Sequence of chain 1.A:
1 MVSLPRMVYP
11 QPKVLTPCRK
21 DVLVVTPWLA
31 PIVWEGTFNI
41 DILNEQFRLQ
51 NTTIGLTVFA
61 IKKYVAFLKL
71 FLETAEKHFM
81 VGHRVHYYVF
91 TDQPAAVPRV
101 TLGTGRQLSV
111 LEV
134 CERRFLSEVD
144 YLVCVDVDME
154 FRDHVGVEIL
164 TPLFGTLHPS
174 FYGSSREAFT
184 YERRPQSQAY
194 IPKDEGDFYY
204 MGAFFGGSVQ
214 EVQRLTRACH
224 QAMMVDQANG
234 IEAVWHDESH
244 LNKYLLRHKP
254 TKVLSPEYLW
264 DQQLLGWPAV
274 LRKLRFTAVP

Binding-site contacts:
Ligand atom C2' contacts residue SER173 of chain 1.A at 4.2 Å.
Ligand atom O1 contacts residue HIS171 of chain 1.A at 3.6 Å.
Ligand atom O2 contacts residue MET204 of chain 1.A at 3.1 Å.
Ligand atom C6' contacts residue TRP263 of chain 1.A at 4.3 Å (hydrophobic).
Ligand atom C5 contacts residue GLU241 of chain 1.A at 3.9 Å.
Ligand atom C5' contacts residue PRO172 of chain 1.A at 4.3 Å (hydrophobic).
Ligand atom C2 contacts residue HIS171 of chain 1.A at 4.2 Å.
Ligand atom C4 contacts residue TRP238 of chain 1.A at 3.6 Å (hydrophobic).
Ligand atom C6 contacts residue PHE174 of chain 1.A at 4.2 Å (hydrophobic).
Ligand atom C4 contacts residue HIS171 of chain 1.A at 4.0 Å.
Ligand atom N3 contacts residue TRP238 of chain 1.A at 4.0 Å.
Ligand atom C4' contacts residue SER173 of chain 1.A at 4.2 Å.
Ligand atom C2 contacts residue MET204 of chain 1.A at 4.0 Å (hydrophobic).
Ligand atom C2 contacts residue MET204 of chain 1.A at 4.1 Å (hydrophobic).
Ligand atom C6' contacts residue ASP264 of chain 1.A at 3.8 Å.
Ligand atom C3 contacts residue TRP238 of chain 1.A at 3.5 Å (hydrophobic).
Ligand atom C3' contacts residue HIS171 of chain 1.A at 4.0 Å.
Ligand atom C6 contacts residue HIS171 of chain 1.A at 4.0 Å.
Ligand atom O4 contacts residue GLU241 of chain 1.A at 2.6 Å (salt-bridge).
Ligand atom C1 contacts residue HIS171 of chain 1.A at 4.0 Å.
Ligand atom C4' contacts residue PRO172 of chain 1.A at 4.2 Å (hydrophobic).
Ligand atom O4 contacts residue MET204 of chain 1.A at 3.9 Å.
Ligand atom O6 contacts residue THR183 of chain 1.A at 2.9 Å (h-bond).
Ligand atom C4' contacts residue LEU267 of chain 1.A at 4.3 Å (hydrophobic).
Ligand atom C5 contacts residue HIS171 of chain 1.A at 3.9 Å.
Ligand atom O6 contacts residue TRP238 of chain 1.A at 3.5 Å (h-bond).
Ligand atom C1 contacts residue MET204 of chain 1.A at 4.2 Å (hydrophobic).
Ligand atom C3' contacts residue SER173 of chain 1.A at 3.1 Å.
Ligand atom O4 contacts residue HIS171 of chain 1.A at 3.0 Å.
Ligand atom C5' contacts residue MET204 of chain 1.A at 4.0 Å (hydrophobic).
Ligand atom C6 contacts residue TRP238 of chain 1.A at 3.4 Å (hydrophobic).
Ligand atom C5 contacts residue TRP238 of chain 1.A at 3.5 Å (hydrophobic).
Ligand atom O6 contacts residue PHE174 of chain 1.A at 3.4 Å.
Ligand atom C6' contacts residue PRO172 of chain 1.A at 3.9 Å (hydrophobic).
Ligand atom C6 contacts residue GLU241 of chain 1.A at 3.5 Å.
Ligand atom C1' contacts residue SER173 of chain 1.A at 4.2 Å.
Ligand atom O5 contacts residue HIS171 of chain 1.A at 3.2 Å.
Ligand atom C6 contacts residue THR183 of chain 1.A at 3.3 Å.
Ligand atom C4 contacts residue GLU241 of chain 1.A at 3.2 Å.
Ligand atom C6 contacts residue TYR202 of chain 1.A at 3.8 Å (hydrophobic).

A protein and the small-molecule ligand that binds it are described below.
Small molecule (SMILES): CCCCCCO[C@@H]1O[C@H](CO)[C@H](O)[C@H](N)[C@H]1O[C@@H]1O[C@@H](C)[C@@H](O)[C@@H](O)[C@@H]1O